Sequence of chain 1.E:
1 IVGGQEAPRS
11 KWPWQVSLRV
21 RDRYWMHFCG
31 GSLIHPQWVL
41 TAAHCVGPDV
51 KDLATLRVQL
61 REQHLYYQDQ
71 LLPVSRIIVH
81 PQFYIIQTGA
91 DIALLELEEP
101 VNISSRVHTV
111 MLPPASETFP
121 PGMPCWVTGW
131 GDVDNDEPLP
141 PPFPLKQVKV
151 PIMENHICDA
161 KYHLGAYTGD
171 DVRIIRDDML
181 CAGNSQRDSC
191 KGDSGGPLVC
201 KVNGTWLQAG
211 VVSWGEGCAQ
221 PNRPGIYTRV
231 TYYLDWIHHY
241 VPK

Sequence of chain 1.C:
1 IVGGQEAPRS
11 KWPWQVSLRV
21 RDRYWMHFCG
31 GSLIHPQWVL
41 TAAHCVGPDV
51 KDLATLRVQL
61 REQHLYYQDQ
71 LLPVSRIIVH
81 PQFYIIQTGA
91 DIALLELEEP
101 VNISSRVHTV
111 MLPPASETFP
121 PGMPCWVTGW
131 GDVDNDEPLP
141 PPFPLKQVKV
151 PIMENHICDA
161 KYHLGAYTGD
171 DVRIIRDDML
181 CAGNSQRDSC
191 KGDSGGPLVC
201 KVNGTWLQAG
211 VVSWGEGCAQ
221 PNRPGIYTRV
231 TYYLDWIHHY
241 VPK

Binding-site contacts:
Ligand atom C contacts residue HIS44 of chain 1.C at 3.4 Å.
Ligand atom N contacts residue HIS44 of chain 1.C at 3.8 Å.
Ligand atom C contacts residue GLY215 of chain 1.C at 3.6 Å.
Ligand atom O contacts residue SER194 of chain 1.C at 2.4 Å (h-bond).
Ligand atom CZ contacts residue ASP188 of chain 1.C at 3.8 Å.
Ligand atom CD2 contacts residue GLY215 of chain 1.C at 3.1 Å.
Ligand atom CB contacts residue SER194 of chain 1.C at 2.8 Å.
Ligand atom CZ contacts residue GLY217 of chain 1.C at 3.6 Å.
Ligand atom NE contacts residue GLY215 of chain 1.C at 3.8 Å.
Ligand atom NH2 contacts residue ASP188 of chain 1.C at 3.2 Å (salt-bridge).
Ligand atom CB contacts residue GLY215 of chain 1.C at 3.8 Å.
Ligand atom NH2 contacts residue GLY217 of chain 1.C at 2.6 Å (h-bond).
Ligand atom CG contacts residue ILE86 of chain 1.E at 3.6 Å (hydrophobic).
Ligand atom CG contacts residue CYS190 of chain 1.C at 3.9 Å (hydrophobic).
Ligand atom O contacts residue HIS44 of chain 1.C at 2.7 Å (h-bond).
Ligand atom NH1 contacts residue SER189 of chain 1.C at 3.2 Å (h-bond).
Ligand atom CA contacts residue SER213 of chain 1.C at 3.8 Å.
Ligand atom O contacts residue GLY215 of chain 1.C at 3.0 Å (h-bond).
Ligand atom CB contacts residue ILE86 of chain 1.E at 3.0 Å (hydrophobic).
Ligand atom NH2 contacts residue CYS218 of chain 1.C at 3.8 Å.
Ligand atom C contacts residue SER213 of chain 1.C at 3.9 Å.
Ligand atom CZ contacts residue SER189 of chain 1.C at 3.5 Å.
Ligand atom CA contacts residue SER213 of chain 1.C at 3.9 Å.
Ligand atom NE contacts residue TRP214 of chain 1.C at 3.8 Å.
Ligand atom O contacts residue TRP214 of chain 1.C at 3.2 Å.
Ligand atom CD contacts residue CYS190 of chain 1.C at 3.9 Å (hydrophobic).
Ligand atom CA contacts residue SER194 of chain 1.C at 2.5 Å.
Ligand atom CA contacts residue GLY215 of chain 1.C at 3.2 Å.
Ligand atom NH2 contacts residue GLY215 of chain 1.C at 3.7 Å.
Ligand atom CB contacts residue SER213 of chain 1.C at 3.7 Å.
Ligand atom CD1 contacts residue ILE86 of chain 1.E at 3.2 Å (hydrophobic).
Ligand atom C contacts residue SER194 of chain 1.C at 1.4 Å.
Ligand atom NE contacts residue GLY217 of chain 1.C at 3.8 Å.
Ligand atom N contacts residue SER194 of chain 1.C at 3.1 Å (h-bond).
Ligand atom NH1 contacts residue GLY225 of chain 1.C at 3.3 Å.
Ligand atom CB contacts residue VAL212 of chain 1.C at 3.9 Å (hydrophobic).
Ligand atom NH1 contacts residue ASP188 of chain 1.C at 3.1 Å (salt-bridge).
Ligand atom CD2 contacts residue GLU216 of chain 1.C at 3.4 Å.
Ligand atom N contacts residue SER213 of chain 1.C at 3.0 Å (h-bond).
Ligand atom CD2 contacts residue ILE86 of chain 1.E at 3.8 Å (hydrophobic).

A small-molecule ligand and the protein it binds are described below.
Small molecule (SMILES): CC(=O)N[C@@H](CC(C)C)C(=O)N[C@@H](CC(C)C)C(=O)N[C@H](CO)CCCN=C(N)N